A protein and the small-molecule ligand that binds it are described below.
Small molecule (SMILES): CC1=C\[C@@H](O)CC(=O)Cc2nc(co2)C(=O)n2cccc2C(=O)O[C@H](C(C)C)[C@H](C)/C=C/C(=O)NC\C=C\1

Sequence of chain 1.AB:
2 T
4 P

Binding-site contacts:
Ligand atom C28 contacts residue DBB3 of chain 1.AB at 3.9 Å.
Ligand atom C31 contacts residue DBB3 of chain 1.AB at 3.9 Å.
Ligand atom C2 contacts residue DBB3 of chain 1.AB at 4.3 Å.
Ligand atom N25 contacts residue DBB3 of chain 1.AB at 4.4 Å.